Sequence of chain 1.D:
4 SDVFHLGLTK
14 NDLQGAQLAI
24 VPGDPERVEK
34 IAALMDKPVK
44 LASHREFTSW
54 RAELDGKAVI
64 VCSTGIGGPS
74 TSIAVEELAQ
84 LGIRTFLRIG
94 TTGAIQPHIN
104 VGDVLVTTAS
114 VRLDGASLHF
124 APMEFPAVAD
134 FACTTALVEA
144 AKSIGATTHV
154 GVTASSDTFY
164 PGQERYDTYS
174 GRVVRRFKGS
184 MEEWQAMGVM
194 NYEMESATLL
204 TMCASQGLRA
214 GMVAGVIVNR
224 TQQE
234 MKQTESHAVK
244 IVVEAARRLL

Sequence of chain 1.B:
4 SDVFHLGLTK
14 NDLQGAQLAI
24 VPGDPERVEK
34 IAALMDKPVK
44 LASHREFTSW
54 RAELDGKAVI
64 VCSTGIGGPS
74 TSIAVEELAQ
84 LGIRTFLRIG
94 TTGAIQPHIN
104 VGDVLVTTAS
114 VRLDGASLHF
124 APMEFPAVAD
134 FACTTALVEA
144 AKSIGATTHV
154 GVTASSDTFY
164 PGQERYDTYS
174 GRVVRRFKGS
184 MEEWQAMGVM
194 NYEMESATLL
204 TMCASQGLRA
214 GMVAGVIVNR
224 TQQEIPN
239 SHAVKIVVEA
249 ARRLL

The small molecule below binds the protein below.
Small molecule (SMILES): O=c1ccn([C@@H]2O[C@H](CO)[C@@H](O)[C@H]2O)c(=O)[nH]1

Binding-site contacts:
Ligand atom O4 contacts residue ARG168 of chain 1.B at 3.0 Å (salt-bridge).
Ligand atom C5 contacts residue GLY96 of chain 1.B at 3.6 Å.
Ligand atom N3 contacts residue GLN166 of chain 1.B at 2.9 Å (h-bond).
Ligand atom C1' contacts residue THR94 of chain 1.B at 3.4 Å.
Ligand atom C4 contacts residue THR95 of chain 1.B at 3.9 Å.
Ligand atom O2' contacts residue ARG91 of chain 1.B at 3.5 Å (salt-bridge).
Ligand atom C5' contacts residue HIS8 of chain 1.D at 3.4 Å.
Ligand atom O4 contacts residue VAL221 of chain 1.B at 3.7 Å.
Ligand atom C4 contacts residue ARG168 of chain 1.B at 3.8 Å.
Ligand atom C6 contacts residue THR94 of chain 1.B at 3.3 Å.
Ligand atom O2 contacts residue MET197 of chain 1.B at 3.3 Å.
Ligand atom C5' contacts residue ILE69 of chain 1.B at 3.8 Å (hydrophobic).
Ligand atom O4 contacts residue GLY96 of chain 1.B at 3.3 Å.
Ligand atom C4' contacts residue ARG48 of chain 1.D at 3.9 Å.
Ligand atom O2 contacts residue GLN166 of chain 1.B at 2.7 Å (h-bond).
Ligand atom O2' contacts residue GLU196 of chain 1.B at 3.3 Å.
Ligand atom O2' contacts residue THR94 of chain 1.B at 3.9 Å.
Ligand atom C4 contacts residue GLY96 of chain 1.B at 3.5 Å.
Ligand atom O3' contacts residue GLU198 of chain 1.B at 2.7 Å (salt-bridge).
Ligand atom C2 contacts residue PHE162 of chain 1.B at 3.6 Å (hydrophobic).
Ligand atom N1 contacts residue THR94 of chain 1.B at 3.6 Å (h-bond).
Ligand atom O4 contacts residue THR95 of chain 1.B at 4.0 Å.
Ligand atom C2' contacts residue GLU198 of chain 1.B at 3.7 Å.
Ligand atom O5' contacts residue HIS8 of chain 1.D at 2.5 Å (h-bond).
Ligand atom C6 contacts residue THR95 of chain 1.B at 3.7 Å.
Ligand atom N3 contacts residue TYR195 of chain 1.B at 3.9 Å.
Ligand atom O2 contacts residue GLU196 of chain 1.B at 3.6 Å.
Ligand atom O5' contacts residue PHE162 of chain 1.B at 3.5 Å.
Ligand atom C3' contacts residue GLU198 of chain 1.B at 3.4 Å.
Ligand atom C4 contacts residue GLN166 of chain 1.B at 3.7 Å.
Ligand atom O2' contacts residue MET197 of chain 1.B at 2.9 Å (h-bond).
Ligand atom O4' contacts residue THR94 of chain 1.B at 3.2 Å (h-bond).
Ligand atom C4 contacts residue PHE162 of chain 1.B at 3.8 Å (hydrophobic).
Ligand atom C2' contacts residue MET197 of chain 1.B at 3.8 Å (hydrophobic).
Ligand atom N3 contacts residue PHE162 of chain 1.B at 3.4 Å.
Ligand atom O4 contacts residue GLN166 of chain 1.B at 3.5 Å (h-bond).
Ligand atom O2' contacts residue GLU198 of chain 1.B at 2.6 Å (salt-bridge).
Ligand atom C5 contacts residue THR95 of chain 1.B at 3.4 Å.
Ligand atom C2 contacts residue GLN166 of chain 1.B at 3.5 Å.
Ligand atom O2 contacts residue PHE162 of chain 1.B at 3.6 Å.